The protein below binds the small molecule below.
Small molecule (SMILES): CC(=O)N[C@H]1[C@H](O[C@H]2[C@H](O)[C@@H](NC(C)=O)CO[C@@H]2CO)O[C@H](CO)[C@@H](O)[C@@H]1O

Sequence of chain 1.C:
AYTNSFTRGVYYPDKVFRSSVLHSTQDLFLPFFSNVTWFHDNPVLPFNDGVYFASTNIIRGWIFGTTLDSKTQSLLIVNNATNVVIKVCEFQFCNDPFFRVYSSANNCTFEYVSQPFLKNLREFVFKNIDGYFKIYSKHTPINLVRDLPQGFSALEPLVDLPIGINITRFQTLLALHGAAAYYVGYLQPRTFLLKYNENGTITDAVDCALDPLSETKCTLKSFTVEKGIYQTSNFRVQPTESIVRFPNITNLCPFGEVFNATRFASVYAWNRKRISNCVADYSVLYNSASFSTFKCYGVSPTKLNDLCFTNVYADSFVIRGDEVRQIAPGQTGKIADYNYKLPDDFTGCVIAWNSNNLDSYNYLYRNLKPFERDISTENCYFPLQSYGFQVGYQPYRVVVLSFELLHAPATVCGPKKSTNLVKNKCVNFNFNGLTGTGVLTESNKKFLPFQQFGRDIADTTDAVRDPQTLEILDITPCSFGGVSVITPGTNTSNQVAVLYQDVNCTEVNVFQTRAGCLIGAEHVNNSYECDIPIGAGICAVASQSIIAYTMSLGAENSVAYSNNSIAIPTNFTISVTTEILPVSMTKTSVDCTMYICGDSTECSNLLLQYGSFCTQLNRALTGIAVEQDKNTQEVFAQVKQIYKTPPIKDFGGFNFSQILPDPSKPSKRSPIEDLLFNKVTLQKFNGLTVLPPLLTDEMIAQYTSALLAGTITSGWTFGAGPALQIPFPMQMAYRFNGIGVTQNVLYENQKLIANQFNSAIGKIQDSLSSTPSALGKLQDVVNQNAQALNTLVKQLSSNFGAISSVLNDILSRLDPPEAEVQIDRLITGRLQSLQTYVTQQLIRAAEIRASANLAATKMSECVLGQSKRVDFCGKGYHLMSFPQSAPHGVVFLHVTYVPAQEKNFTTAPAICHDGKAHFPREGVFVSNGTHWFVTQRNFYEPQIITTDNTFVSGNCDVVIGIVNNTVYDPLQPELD

Binding-site contacts:
Ligand atom N2 contacts residue ASN801 of chain 1.C at 3.0 Å (h-bond).
Ligand atom C4 contacts residue ASN801 of chain 1.C at 4.2 Å.
Ligand atom O7 contacts residue ASN801 of chain 1.C at 3.9 Å.
Ligand atom C7 contacts residue ASN801 of chain 1.C at 3.7 Å.
Ligand atom C2 contacts residue ASN801 of chain 1.C at 2.5 Å.
Ligand atom C5 contacts residue GLN804 of chain 1.C at 4.2 Å.
Ligand atom C8 contacts residue GLN804 of chain 1.C at 4.0 Å.
Ligand atom O5 contacts residue SER803 of chain 1.C at 3.2 Å (h-bond).
Ligand atom C5 contacts residue SER803 of chain 1.C at 3.4 Å.
Ligand atom C3 contacts residue ASN801 of chain 1.C at 3.8 Å.
Ligand atom O6 contacts residue GLN804 of chain 1.C at 4.2 Å.
Ligand atom C1 contacts residue ASN801 of chain 1.C at 1.4 Å.
Ligand atom C6 contacts residue SER803 of chain 1.C at 4.2 Å.
Ligand atom C5 contacts residue ASN801 of chain 1.C at 3.7 Å.
Ligand atom O5 contacts residue ASN801 of chain 1.C at 2.4 Å (h-bond).
Ligand atom C1 contacts residue SER803 of chain 1.C at 3.3 Å.
Ligand atom C6 contacts residue GLN804 of chain 1.C at 3.5 Å.